Sequence of chain 1.F:
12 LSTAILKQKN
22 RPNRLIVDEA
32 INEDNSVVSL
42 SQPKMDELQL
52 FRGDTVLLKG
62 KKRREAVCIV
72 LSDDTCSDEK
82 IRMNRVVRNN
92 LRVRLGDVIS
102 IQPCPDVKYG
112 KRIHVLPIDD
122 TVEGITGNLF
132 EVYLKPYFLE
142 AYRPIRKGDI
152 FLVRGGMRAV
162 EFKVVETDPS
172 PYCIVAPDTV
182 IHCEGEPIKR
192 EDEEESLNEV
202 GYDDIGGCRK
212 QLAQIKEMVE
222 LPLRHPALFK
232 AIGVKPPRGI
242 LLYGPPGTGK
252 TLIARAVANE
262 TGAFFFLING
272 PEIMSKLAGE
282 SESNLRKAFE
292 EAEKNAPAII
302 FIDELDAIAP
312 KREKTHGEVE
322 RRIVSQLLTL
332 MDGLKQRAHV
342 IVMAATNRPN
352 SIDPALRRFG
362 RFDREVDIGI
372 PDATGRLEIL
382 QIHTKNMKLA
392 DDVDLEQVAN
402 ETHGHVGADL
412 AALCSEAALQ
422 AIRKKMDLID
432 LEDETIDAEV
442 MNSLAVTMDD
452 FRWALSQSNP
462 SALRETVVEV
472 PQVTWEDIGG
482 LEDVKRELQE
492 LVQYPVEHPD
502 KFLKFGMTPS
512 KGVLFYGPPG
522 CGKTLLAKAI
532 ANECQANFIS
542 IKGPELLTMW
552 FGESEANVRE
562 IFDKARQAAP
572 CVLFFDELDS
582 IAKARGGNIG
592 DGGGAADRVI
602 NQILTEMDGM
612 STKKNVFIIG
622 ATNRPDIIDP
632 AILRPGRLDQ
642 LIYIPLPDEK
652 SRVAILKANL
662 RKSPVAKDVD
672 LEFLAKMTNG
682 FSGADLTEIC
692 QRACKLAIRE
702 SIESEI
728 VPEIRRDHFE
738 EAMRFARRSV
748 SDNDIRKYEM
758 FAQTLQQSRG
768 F

Sequence of chain 1.A:
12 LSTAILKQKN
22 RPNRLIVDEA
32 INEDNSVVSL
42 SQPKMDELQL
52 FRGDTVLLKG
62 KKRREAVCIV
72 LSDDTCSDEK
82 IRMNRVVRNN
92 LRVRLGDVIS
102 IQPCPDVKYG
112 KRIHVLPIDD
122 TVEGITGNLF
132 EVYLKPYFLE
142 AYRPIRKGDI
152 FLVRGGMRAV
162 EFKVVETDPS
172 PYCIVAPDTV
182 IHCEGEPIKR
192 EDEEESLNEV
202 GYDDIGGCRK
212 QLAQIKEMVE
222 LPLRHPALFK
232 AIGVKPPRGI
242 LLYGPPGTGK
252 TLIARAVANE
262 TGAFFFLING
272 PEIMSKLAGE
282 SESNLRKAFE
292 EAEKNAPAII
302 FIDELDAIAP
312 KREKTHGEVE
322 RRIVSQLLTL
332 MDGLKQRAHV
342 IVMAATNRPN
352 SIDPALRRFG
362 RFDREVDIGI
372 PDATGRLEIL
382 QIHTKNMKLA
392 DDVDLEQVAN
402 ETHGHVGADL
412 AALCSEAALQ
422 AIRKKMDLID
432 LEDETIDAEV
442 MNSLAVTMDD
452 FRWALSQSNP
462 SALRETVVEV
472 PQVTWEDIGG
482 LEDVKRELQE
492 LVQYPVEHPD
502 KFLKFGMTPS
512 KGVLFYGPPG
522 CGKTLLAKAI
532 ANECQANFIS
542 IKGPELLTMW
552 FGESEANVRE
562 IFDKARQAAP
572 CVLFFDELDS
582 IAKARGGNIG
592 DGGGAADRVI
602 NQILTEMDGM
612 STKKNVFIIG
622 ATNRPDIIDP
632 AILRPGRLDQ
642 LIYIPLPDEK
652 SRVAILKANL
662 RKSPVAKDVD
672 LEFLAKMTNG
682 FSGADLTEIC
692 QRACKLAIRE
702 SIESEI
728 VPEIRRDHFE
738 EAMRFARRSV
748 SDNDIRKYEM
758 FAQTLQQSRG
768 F

Binding-site contacts:
Ligand atom C2' contacts residue LEU526 of chain 1.A at 3.6 Å (hydrophobic).
Ligand atom O2A contacts residue GLY523 of chain 1.A at 3.2 Å.
Ligand atom PB contacts residue LYS524 of chain 1.A at 3.7 Å.
Ligand atom N7 contacts residue GLY523 of chain 1.A at 3.4 Å (h-bond).
Ligand atom O3G contacts residue ARG766 of chain 1.F at 2.3 Å (salt-bridge).
Ligand atom O1A contacts residue THR525 of chain 1.A at 3.4 Å (h-bond).
Ligand atom O2G contacts residue MG1 of chain 1.J at 2.5 Å.
Ligand atom C1' contacts residue GLY684 of chain 1.A at 3.6 Å.
Ligand atom O3G contacts residue GLY521 of chain 1.A at 3.8 Å.
Ligand atom C8 contacts residue GLY684 of chain 1.A at 3.5 Å.
Ligand atom O2A contacts residue LEU526 of chain 1.A at 3.2 Å (h-bond).
Ligand atom C4 contacts residue LEU526 of chain 1.A at 3.7 Å (hydrophobic).
Ligand atom O1B contacts residue MG1 of chain 1.J at 2.9 Å.
Ligand atom C2 contacts residue ASP478 of chain 1.A at 3.5 Å.
Ligand atom N1 contacts residue GLY480 of chain 1.A at 3.1 Å (h-bond).
Ligand atom O2' contacts residue THR688 of chain 1.A at 3.4 Å (h-bond).
Ligand atom O2A contacts residue LYS524 of chain 1.A at 3.5 Å (salt-bridge).
Ligand atom O2' contacts residue ASN660 of chain 1.A at 3.5 Å (h-bond).
Ligand atom PG contacts residue ARG766 of chain 1.F at 3.6 Å.
Ligand atom O3A contacts residue GLY523 of chain 1.A at 3.3 Å (h-bond).
Ligand atom O1A contacts residue MG1 of chain 1.J at 2.8 Å.
Ligand atom N1 contacts residue ILE479 of chain 1.A at 3.7 Å.
Ligand atom O2B contacts residue LYS524 of chain 1.A at 2.6 Å (salt-bridge).
Ligand atom O2A contacts residue THR525 of chain 1.A at 3.1 Å (h-bond).
Ligand atom N3 contacts residue LEU526 of chain 1.A at 3.7 Å.
Ligand atom N7 contacts residue GLY684 of chain 1.A at 3.6 Å.
Ligand atom N9 contacts residue GLY684 of chain 1.A at 3.6 Å.
Ligand atom C8 contacts residue GLY523 of chain 1.A at 3.7 Å.
Ligand atom N6 contacts residue GLY480 of chain 1.A at 3.2 Å (h-bond).
Ligand atom N7 contacts residue CYS522 of chain 1.A at 3.4 Å.
Ligand atom C8 contacts residue ALA685 of chain 1.A at 3.6 Å (hydrophobic).
Ligand atom PG contacts residue GLY521 of chain 1.A at 3.7 Å.
Ligand atom O3A contacts residue GLY521 of chain 1.A at 3.8 Å.
Ligand atom C8 contacts residue GLY521 of chain 1.A at 3.0 Å.
Ligand atom O3B contacts residue GLY521 of chain 1.A at 2.9 Å (h-bond).
Ligand atom C1' contacts residue THR688 of chain 1.A at 3.5 Å.
Ligand atom N7 contacts residue GLY521 of chain 1.A at 3.4 Å (h-bond).
Ligand atom O2B contacts residue GLY523 of chain 1.A at 3.4 Å (h-bond).
Ligand atom O4' contacts residue ALA685 of chain 1.A at 3.5 Å.
Ligand atom O1B contacts residue THR525 of chain 1.A at 2.9 Å (h-bond).

This small molecule binds to this protein.
Small molecule (SMILES): Nc1ncnc2c1ncn2[C@@H]1O[C@H](COP(=O)(O)OP(=O)(O)OP(O)(O)=S)[C@@H](O)[C@H]1O